Binding-site contacts:
Ligand atom O30 contacts residue OA81 of chain 1.N at 2.3 Å (h-bond).
Ligand atom O41 contacts residue ARG100 of chain 1.A at 3.7 Å.
Ligand atom C32 contacts residue OA81 of chain 1.N at 1.4 Å.
Ligand atom C29 contacts residue OA81 of chain 1.N at 2.9 Å.
Ligand atom C39 contacts residue OA81 of chain 1.N at 3.7 Å.
Ligand atom O10 contacts residue LYS55 of chain 1.B at 3.6 Å.
Ligand atom O19 contacts residue TYR54 of chain 1.B at 3.0 Å (h-bond).
Ligand atom C28 contacts residue OA81 of chain 1.N at 3.4 Å.
Ligand atom P11 contacts residue TYR54 of chain 1.B at 4.1 Å.
Ligand atom O19 contacts residue ASN58 of chain 1.B at 4.0 Å.
Ligand atom C39 contacts residue PHE60 of chain 1.B at 4.1 Å (hydrophobic).
Ligand atom C39 contacts residue ARG100 of chain 1.A at 4.0 Å.
Ligand atom O41 contacts residue MET101 of chain 1.A at 4.0 Å.
Ligand atom C26 contacts residue LYS55 of chain 1.B at 3.2 Å.
Ligand atom C26 contacts residue OA81 of chain 1.N at 4.2 Å.
Ligand atom O38 contacts residue TYR54 of chain 1.B at 4.5 Å.
Ligand atom C32 contacts residue LYS55 of chain 1.B at 3.8 Å.
Ligand atom C42 contacts residue ARG100 of chain 1.A at 4.3 Å.
Ligand atom O36 contacts residue OA81 of chain 1.N at 4.2 Å.
Ligand atom C31 contacts residue OA81 of chain 1.N at 2.3 Å.
Ligand atom C37 contacts residue ARG100 of chain 1.A at 3.8 Å.
Ligand atom C42 contacts residue MET101 of chain 1.A at 3.5 Å (hydrophobic).
Ligand atom O41 contacts residue OA81 of chain 1.N at 4.3 Å.
Ligand atom O38 contacts residue OA81 of chain 1.N at 3.0 Å.
Ligand atom N34 contacts residue TYR54 of chain 1.B at 3.7 Å.
Ligand atom N34 contacts residue OA81 of chain 1.N at 3.6 Å.
Ligand atom O20 contacts residue TYR54 of chain 1.B at 4.4 Å.
Ligand atom O30 contacts residue LYS55 of chain 1.B at 3.0 Å (salt-bridge).
Ligand atom O30 contacts residue TYR54 of chain 1.B at 4.1 Å.
Ligand atom C40 contacts residue MET101 of chain 1.A at 4.3 Å (hydrophobic).
Ligand atom C27 contacts residue LYS55 of chain 1.B at 3.5 Å.
Ligand atom C27 contacts residue OA81 of chain 1.N at 2.8 Å.
Ligand atom C37 contacts residue OA81 of chain 1.N at 3.7 Å.
Ligand atom O38 contacts residue ARG100 of chain 1.A at 3.4 Å (salt-bridge).
Ligand atom O20 contacts residue LYS55 of chain 1.B at 4.4 Å.
Ligand atom O10 contacts residue TYR54 of chain 1.B at 4.0 Å.
Ligand atom O10 contacts residue ASN58 of chain 1.B at 3.6 Å.
Ligand atom O35 contacts residue OA81 of chain 1.N at 4.3 Å.
Ligand atom C37 contacts residue TYR54 of chain 1.B at 3.9 Å (hydrophobic).
Ligand atom C39 contacts residue TYR54 of chain 1.B at 3.5 Å (hydrophobic).

Sequence of chain 1.B:
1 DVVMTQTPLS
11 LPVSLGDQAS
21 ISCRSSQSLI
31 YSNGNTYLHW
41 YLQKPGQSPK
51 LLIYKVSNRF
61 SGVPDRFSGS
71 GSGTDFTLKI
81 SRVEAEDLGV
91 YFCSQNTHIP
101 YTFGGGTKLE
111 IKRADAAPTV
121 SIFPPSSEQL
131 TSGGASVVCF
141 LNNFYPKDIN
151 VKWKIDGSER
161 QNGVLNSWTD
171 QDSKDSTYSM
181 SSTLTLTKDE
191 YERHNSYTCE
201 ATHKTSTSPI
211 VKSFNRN

Sequence of chain 1.A:
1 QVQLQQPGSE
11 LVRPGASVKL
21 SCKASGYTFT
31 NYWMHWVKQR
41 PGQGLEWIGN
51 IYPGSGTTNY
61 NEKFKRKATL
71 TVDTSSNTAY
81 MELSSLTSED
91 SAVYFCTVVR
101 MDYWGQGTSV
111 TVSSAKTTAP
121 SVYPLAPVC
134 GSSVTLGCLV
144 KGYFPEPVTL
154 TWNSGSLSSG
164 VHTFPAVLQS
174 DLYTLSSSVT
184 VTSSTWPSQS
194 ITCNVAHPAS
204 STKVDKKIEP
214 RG

This small molecule binds to this protein.
Small molecule (SMILES): CC(=O)N[C@@H]1C(O)O[C@H](COP(=O)(O)O)[C@@H](O)[C@@H]1OC(C)=O